A small-molecule ligand and the protein it binds are described below.
Small molecule (SMILES): CC(=O)N[C@H]1[C@H](O[C@H]2[C@H](O)[C@@H](NC(C)=O)CO[C@@H]2CO)O[C@H](CO)[C@@H](O[C@@H]2O[C@H](CO)[C@@H](O)[C@H](O)[C@@H]2O)[C@@H]1O

Binding-site contacts:
Ligand atom O6 contacts residue LEU468 of chain 1.A at 3.7 Å.
Ligand atom N2 contacts residue ASP514 of chain 1.A at 2.7 Å (salt-bridge).
Ligand atom O4 contacts residue ARG450 of chain 1.A at 3.9 Å.
Ligand atom C1 contacts residue ASP514 of chain 1.A at 3.7 Å.
Ligand atom C8 contacts residue ASP514 of chain 1.A at 3.6 Å.
Ligand atom C8 contacts residue TYR512 of chain 1.A at 3.6 Å (hydrophobic).
Ligand atom O5 contacts residue ASP465 of chain 1.A at 4.1 Å.
Ligand atom O5 contacts residue SER491 of chain 1.A at 4.1 Å.
Ligand atom O7 contacts residue ASN489 of chain 1.A at 3.5 Å (h-bond).
Ligand atom O5 contacts residue SER467 of chain 1.A at 3.1 Å (h-bond).
Ligand atom C4 contacts residue ASN489 of chain 1.A at 4.2 Å.
Ligand atom C6 contacts residue SER467 of chain 1.A at 3.5 Å.
Ligand atom C4 contacts residue ARG450 of chain 1.A at 4.1 Å.
Ligand atom C3 contacts residue ASN489 of chain 1.A at 3.7 Å.
Ligand atom O6 contacts residue SER467 of chain 1.A at 3.1 Å (h-bond).
Ligand atom C1 contacts residue ASP465 of chain 1.A at 4.1 Å.
Ligand atom C6 contacts residue LEU468 of chain 1.A at 3.9 Å (hydrophobic).
Ligand atom C1 contacts residue SER467 of chain 1.A at 3.9 Å.
Ligand atom C5 contacts residue SER491 of chain 1.A at 4.2 Å.
Ligand atom C7 contacts residue ASP514 of chain 1.A at 3.6 Å.
Ligand atom O2 contacts residue ARG450 of chain 1.A at 3.9 Å.
Ligand atom C8 contacts residue CYS457 of chain 1.A at 3.7 Å (hydrophobic).
Ligand atom C1 contacts residue ASN489 of chain 1.A at 1.4 Å.
Ligand atom C7 contacts residue ASN489 of chain 1.A at 3.3 Å.
Ligand atom C7 contacts residue LYS454 of chain 1.A at 3.8 Å.
Ligand atom O7 contacts residue ILE453 of chain 1.A at 3.9 Å.
Ligand atom C5 contacts residue ARG450 of chain 1.A at 3.5 Å.
Ligand atom C1 contacts residue SER491 of chain 1.A at 4.0 Å.
Ligand atom C5 contacts residue ASN489 of chain 1.A at 3.7 Å.
Ligand atom C3 contacts residue ASP514 of chain 1.A at 4.0 Å.
Ligand atom N2 contacts residue ASN489 of chain 1.A at 2.8 Å (h-bond).
Ligand atom C6 contacts residue ARG450 of chain 1.A at 4.0 Å.
Ligand atom O5 contacts residue ASN489 of chain 1.A at 2.4 Å (h-bond).
Ligand atom O7 contacts residue LYS454 of chain 1.A at 3.1 Å (salt-bridge).
Ligand atom O6 contacts residue SER404 of chain 1.A at 3.8 Å.
Ligand atom O3 contacts residue LYS454 of chain 1.A at 4.1 Å.
Ligand atom C8 contacts residue LYS454 of chain 1.A at 3.7 Å.
Ligand atom C5 contacts residue SER467 of chain 1.A at 3.9 Å.
Ligand atom C2 contacts residue ASP514 of chain 1.A at 3.6 Å.
Ligand atom C2 contacts residue ASN489 of chain 1.A at 2.3 Å.

Sequence of chain 1.A:
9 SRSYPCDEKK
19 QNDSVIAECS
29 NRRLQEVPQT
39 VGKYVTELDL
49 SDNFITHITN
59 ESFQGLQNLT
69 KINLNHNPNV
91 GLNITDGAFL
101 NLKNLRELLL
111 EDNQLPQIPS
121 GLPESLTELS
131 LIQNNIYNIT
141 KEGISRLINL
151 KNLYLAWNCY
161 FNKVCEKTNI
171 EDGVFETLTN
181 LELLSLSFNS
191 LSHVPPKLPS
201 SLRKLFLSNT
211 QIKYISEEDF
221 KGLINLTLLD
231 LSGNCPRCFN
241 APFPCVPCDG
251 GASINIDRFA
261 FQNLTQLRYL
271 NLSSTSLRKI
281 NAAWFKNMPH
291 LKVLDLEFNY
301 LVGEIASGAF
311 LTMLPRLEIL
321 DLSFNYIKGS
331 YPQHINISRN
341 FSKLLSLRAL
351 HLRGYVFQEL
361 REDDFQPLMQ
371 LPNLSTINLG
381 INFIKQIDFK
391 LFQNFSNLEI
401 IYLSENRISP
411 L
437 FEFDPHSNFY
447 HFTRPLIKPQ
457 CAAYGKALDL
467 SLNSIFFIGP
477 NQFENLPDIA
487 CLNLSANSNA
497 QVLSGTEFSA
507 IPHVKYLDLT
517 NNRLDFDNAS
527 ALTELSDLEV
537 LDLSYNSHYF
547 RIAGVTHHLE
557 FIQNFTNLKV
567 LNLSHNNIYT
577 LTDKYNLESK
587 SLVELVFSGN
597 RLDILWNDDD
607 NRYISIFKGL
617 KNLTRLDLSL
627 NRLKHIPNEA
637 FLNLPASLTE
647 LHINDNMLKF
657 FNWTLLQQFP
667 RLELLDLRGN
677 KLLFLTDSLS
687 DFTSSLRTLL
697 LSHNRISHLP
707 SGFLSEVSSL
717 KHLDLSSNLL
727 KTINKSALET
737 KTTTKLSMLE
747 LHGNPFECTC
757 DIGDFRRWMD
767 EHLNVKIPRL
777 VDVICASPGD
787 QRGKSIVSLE